The small molecule below binds the protein below.
Small molecule (SMILES): O=C(O)COP(=O)(O)O

Binding-site contacts:
Ligand atom O2 contacts residue LEU235 of chain 1.A at 3.3 Å.
Ligand atom O2P contacts residue SER216 of chain 1.A at 3.4 Å (h-bond).
Ligand atom C1 contacts residue HIS96 of chain 1.A at 3.4 Å.
Ligand atom O2P contacts residue GLY238 of chain 1.A at 3.7 Å.
Ligand atom O1 contacts residue GLY237 of chain 1.A at 3.8 Å.
Ligand atom O1P contacts residue GLY237 of chain 1.A at 3.1 Å.
Ligand atom O1 contacts residue ASN11 of chain 1.A at 3.5 Å (h-bond).
Ligand atom O3P contacts residue GLY176 of chain 1.A at 3.7 Å.
Ligand atom C2 contacts residue ILE175 of chain 1.A at 4.1 Å (hydrophobic).
Ligand atom O3P contacts residue LYS13 of chain 1.A at 4.2 Å.
Ligand atom O1 contacts residue HIS96 of chain 1.A at 3.0 Å (h-bond).
Ligand atom O2 contacts residue GLY237 of chain 1.A at 4.2 Å.
Ligand atom O2P contacts residue GLY237 of chain 1.A at 2.9 Å (h-bond).
Ligand atom O1P contacts residue ILE175 of chain 1.A at 4.2 Å.
Ligand atom O4P contacts residue SER174 of chain 1.A at 3.5 Å (h-bond).
Ligand atom O2P contacts residue VAL236 of chain 1.A at 4.0 Å.
Ligand atom O1 contacts residue LYS13 of chain 1.A at 2.6 Å.
Ligand atom O1 contacts residue GLU170 of chain 1.A at 4.2 Å.
Ligand atom O2P contacts residue ALA217 of chain 1.A at 4.1 Å.
Ligand atom C2 contacts residue LYS13 of chain 1.A at 4.0 Å.
Ligand atom C1 contacts residue GLU170 of chain 1.A at 3.1 Å.
Ligand atom O4P contacts residue SER216 of chain 1.A at 2.8 Å (h-bond).
Ligand atom P contacts residue GLY176 of chain 1.A at 3.8 Å.
Ligand atom O4P contacts residue GLY215 of chain 1.A at 3.5 Å.
Ligand atom P contacts residue GLY238 of chain 1.A at 3.8 Å.
Ligand atom C2 contacts residue GLY237 of chain 1.A at 3.7 Å.
Ligand atom C2 contacts residue GLU170 of chain 1.A at 3.3 Å.
Ligand atom O2 contacts residue GLU170 of chain 1.A at 2.4 Å (salt-bridge).
Ligand atom P contacts residue GLY237 of chain 1.A at 3.6 Å.
Ligand atom P contacts residue SER216 of chain 1.A at 3.7 Å.
Ligand atom O3P contacts residue GLY237 of chain 1.A at 3.7 Å.
Ligand atom C1 contacts residue GLY237 of chain 1.A at 3.8 Å.
Ligand atom O4P contacts residue GLY176 of chain 1.A at 2.8 Å (h-bond).
Ligand atom O2 contacts residue HIS96 of chain 1.A at 3.5 Å (h-bond).
Ligand atom O1P contacts residue LYS13 of chain 1.A at 3.3 Å (salt-bridge).
Ligand atom O3P contacts residue GLY238 of chain 1.A at 3.0 Å (h-bond).
Ligand atom O4P contacts residue ILE175 of chain 1.A at 3.4 Å.
Ligand atom C1 contacts residue LYS13 of chain 1.A at 3.8 Å.
Ligand atom O1P contacts residue GLY238 of chain 1.A at 4.2 Å.
Ligand atom C2 contacts residue GLY215 of chain 1.A at 4.1 Å.

Sequence of chain 1.A:
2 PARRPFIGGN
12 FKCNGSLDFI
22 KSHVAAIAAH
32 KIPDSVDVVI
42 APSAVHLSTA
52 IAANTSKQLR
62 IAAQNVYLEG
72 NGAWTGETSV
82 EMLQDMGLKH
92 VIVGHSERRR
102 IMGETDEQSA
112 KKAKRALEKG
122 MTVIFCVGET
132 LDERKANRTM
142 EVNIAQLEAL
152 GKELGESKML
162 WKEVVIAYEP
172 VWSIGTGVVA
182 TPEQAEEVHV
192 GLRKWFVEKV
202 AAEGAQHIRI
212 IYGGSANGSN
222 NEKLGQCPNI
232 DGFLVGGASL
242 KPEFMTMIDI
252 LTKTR